Sequence of chain 1.B:
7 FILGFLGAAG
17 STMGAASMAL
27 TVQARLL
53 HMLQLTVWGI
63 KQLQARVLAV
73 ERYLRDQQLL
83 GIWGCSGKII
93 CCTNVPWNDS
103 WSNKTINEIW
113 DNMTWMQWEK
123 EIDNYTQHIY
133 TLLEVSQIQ

Sequence of chain 1.F:
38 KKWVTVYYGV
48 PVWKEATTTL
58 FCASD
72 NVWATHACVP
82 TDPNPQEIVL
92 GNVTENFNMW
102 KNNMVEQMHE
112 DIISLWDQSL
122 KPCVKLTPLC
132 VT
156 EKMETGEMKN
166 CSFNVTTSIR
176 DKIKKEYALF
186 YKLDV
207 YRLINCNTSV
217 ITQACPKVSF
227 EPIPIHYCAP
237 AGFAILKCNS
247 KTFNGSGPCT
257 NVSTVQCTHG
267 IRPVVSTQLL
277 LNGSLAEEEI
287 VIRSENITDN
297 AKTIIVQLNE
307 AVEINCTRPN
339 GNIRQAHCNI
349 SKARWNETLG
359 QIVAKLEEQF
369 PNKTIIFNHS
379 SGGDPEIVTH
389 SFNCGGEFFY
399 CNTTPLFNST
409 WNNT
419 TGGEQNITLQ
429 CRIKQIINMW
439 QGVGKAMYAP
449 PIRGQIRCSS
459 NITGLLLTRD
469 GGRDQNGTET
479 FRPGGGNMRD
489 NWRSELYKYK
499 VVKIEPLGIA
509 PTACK

This protein binds this small molecule.
Small molecule (SMILES): CC(=O)N[C@@H]1[C@@H](O)[C@H](O)[C@@H](CO)O[C@H]1O

Binding-site contacts:
Ligand atom C5 contacts residue ASN93 of chain 1.F at 3.7 Å.
Ligand atom C8 contacts residue ASN93 of chain 1.F at 4.3 Å.
Ligand atom O7 contacts residue ASN93 of chain 1.F at 3.3 Å (h-bond).
Ligand atom N2 contacts residue ASN93 of chain 1.F at 2.9 Å (h-bond).
Ligand atom C7 contacts residue SER17 of chain 1.B at 4.4 Å.
Ligand atom O7 contacts residue SER17 of chain 1.B at 3.4 Å.
Ligand atom C4 contacts residue ASN93 of chain 1.F at 4.3 Å.
Ligand atom C1 contacts residue ASN93 of chain 1.F at 1.4 Å.
Ligand atom C7 contacts residue ASN93 of chain 1.F at 3.3 Å.
Ligand atom C3 contacts residue ASN93 of chain 1.F at 3.8 Å.
Ligand atom O5 contacts residue ASN93 of chain 1.F at 2.4 Å (h-bond).
Ligand atom C8 contacts residue GLY92 of chain 1.F at 3.8 Å.
Ligand atom C2 contacts residue ASN93 of chain 1.F at 2.5 Å.